Sequence of chain 1.A:
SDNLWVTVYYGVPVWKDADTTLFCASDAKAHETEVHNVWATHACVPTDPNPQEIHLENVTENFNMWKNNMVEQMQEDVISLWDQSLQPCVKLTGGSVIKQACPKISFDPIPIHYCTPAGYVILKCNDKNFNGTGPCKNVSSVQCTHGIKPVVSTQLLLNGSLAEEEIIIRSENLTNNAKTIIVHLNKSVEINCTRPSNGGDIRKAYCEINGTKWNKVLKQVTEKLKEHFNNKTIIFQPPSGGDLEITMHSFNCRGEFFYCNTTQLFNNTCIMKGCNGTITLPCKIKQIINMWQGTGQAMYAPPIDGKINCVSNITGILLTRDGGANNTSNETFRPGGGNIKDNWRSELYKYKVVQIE

This small molecule binds to this protein.
Small molecule (SMILES): CC(C)C[C@@H]1NC(=O)CNC(=O)[C@H](CC(C)C)NC(=O)[C@H](CO)NC(=O)[C@H](CCCCN)NC(=O)[C@@H]2CSSC[C@@H](C(=O)N[C@H](C(N)=O)C(C)C)NC(=O)[C@H](C)NC(=O)[C@@H]3CSSC[C@H](NC(=O)[C@H](Cc4ccccc4)NC(=O)[C@H](CC4=NC=NC4)NC(=O)[C@H](CC(C)C)NC(=O)[C@H](CC(N)=O)NC(=O)CCSSC[C@H](NC(=O)[C@H](CCCN=C(N)N)NC(=O)CNC(=O)[C@H](CC(C)C)NC1=O)C(=O)N[C@@H](C)C(=O)N1CCC[C@@H]1C(=O)N[C@@H]([C@@H](C)O)C(=O)N[C@@H](Cc1ccc(OCC4CCCCC4)cc1)C(=O)N3)C(=O)N[C@@H](CCC(N)=O)C(=O)N[C@@H](CC(C)C)C(=O)N[C@@H](CCCN=C(N)N)C(=O)N2

Binding-site contacts:
Ligand atom NH2 contacts residue ASP248 of chain 1.A at 2.7 Å (salt-bridge).
Ligand atom NH1 contacts residue ALA178 of chain 1.A at 3.8 Å.
Ligand atom N contacts residue ASP248 of chain 1.A at 3.1 Å (salt-bridge).
Ligand atom N contacts residue ILE251 of chain 1.A at 3.8 Å.
Ligand atom O contacts residue GLY246 of chain 1.A at 3.8 Å.
Ligand atom CB contacts residue GLY346 of chain 1.A at 3.7 Å.
Ligand atom CD2 contacts residue ILE251 of chain 1.A at 3.6 Å (hydrophobic).
Ligand atom CE2 contacts residue GLY347 of chain 1.A at 3.5 Å.
Ligand atom CB contacts residue GLY246 of chain 1.A at 3.7 Å.
Ligand atom O contacts residue ILE251 of chain 1.A at 3.5 Å.
Ligand atom N contacts residue GLY246 of chain 1.A at 3.2 Å (h-bond).
Ligand atom CB contacts residue ASN348 of chain 1.A at 3.8 Å.
Ligand atom CD1 contacts residue GLU250 of chain 1.A at 3.8 Å.
Ligand atom CD1 contacts residue SER245 of chain 1.A at 3.3 Å.
Ligand atom CG2 contacts residue GLY303 of chain 1.A at 3.8 Å.
Ligand atom OG1 contacts residue TRP301 of chain 1.A at 3.6 Å.
Ligand atom O contacts residue ASP248 of chain 1.A at 2.9 Å (salt-bridge).
Ligand atom C6 contacts residue PHE262 of chain 1.A at 3.7 Å (hydrophobic).
Ligand atom O contacts residue GLY247 of chain 1.A at 3.0 Å.
Ligand atom C5 contacts residue PHE262 of chain 1.A at 3.5 Å (hydrophobic).
Ligand atom C contacts residue ASP248 of chain 1.A at 3.7 Å.
Ligand atom OG1 contacts residue MET300 of chain 1.A at 2.7 Å (h-bond).
Ligand atom C1 contacts residue VAL152 of chain 1.A at 3.8 Å (hydrophobic).
Ligand atom CB contacts residue ASP248 of chain 1.A at 3.7 Å.
Ligand atom CE1 contacts residue GLU250 of chain 1.A at 3.5 Å.
Ligand atom C6 contacts residue PHE256 of chain 1.A at 3.7 Å (hydrophobic).
Ligand atom O contacts residue ASN348 of chain 1.A at 3.6 Å (h-bond).
Ligand atom CA contacts residue ASP248 of chain 1.A at 3.6 Å.
Ligand atom SG contacts residue GLY247 of chain 1.A at 3.6 Å (h-bond).
Ligand atom CB contacts residue MET300 of chain 1.A at 3.5 Å (hydrophobic).
Ligand atom CB contacts residue ILE251 of chain 1.A at 3.4 Å (hydrophobic).
Ligand atom CA contacts residue ILE251 of chain 1.A at 3.5 Å (hydrophobic).
Ligand atom C4 contacts residue GLU250 of chain 1.A at 3.7 Å.
Ligand atom CG1 contacts residue SER245 of chain 1.A at 3.2 Å.
Ligand atom OH contacts residue TRP301 of chain 1.A at 3.2 Å.
Ligand atom CG2 contacts residue TRP301 of chain 1.A at 3.5 Å (hydrophobic).
Ligand atom CD2 contacts residue GLY347 of chain 1.A at 3.6 Å.
Ligand atom CZ contacts residue GLU250 of chain 1.A at 3.6 Å.
Ligand atom O contacts residue GLY347 of chain 1.A at 3.2 Å.
Ligand atom O contacts residue SER245 of chain 1.A at 3.0 Å (h-bond).